The protein below binds the small molecule below.
Small molecule (SMILES): CCC(=O)Nc1cccc(-c2c[nH]c3ncccc23)c1

Sequence of chain 1.A:
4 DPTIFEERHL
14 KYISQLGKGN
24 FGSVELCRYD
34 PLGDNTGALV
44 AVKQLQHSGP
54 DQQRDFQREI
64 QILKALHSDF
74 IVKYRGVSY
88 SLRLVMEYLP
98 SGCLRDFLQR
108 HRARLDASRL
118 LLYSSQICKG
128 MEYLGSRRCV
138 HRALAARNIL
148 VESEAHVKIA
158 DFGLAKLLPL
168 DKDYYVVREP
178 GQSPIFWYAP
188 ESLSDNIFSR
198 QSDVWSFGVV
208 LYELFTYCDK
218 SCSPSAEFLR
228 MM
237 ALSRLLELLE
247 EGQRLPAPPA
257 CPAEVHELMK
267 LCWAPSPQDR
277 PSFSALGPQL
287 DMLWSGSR

Binding-site contacts:
Ligand atom C15 contacts residue CYS100 of chain 1.A at 1.8 Å (hydrophobic).
Ligand atom C12 contacts residue EDO1 of chain 1.G at 3.8 Å.
Ligand atom C11 contacts residue LEU19 of chain 1.A at 3.7 Å (hydrophobic).
Ligand atom C4 contacts residue LEU147 of chain 1.A at 3.8 Å (hydrophobic).
Ligand atom C1 contacts residue LEU19 of chain 1.A at 3.9 Å (hydrophobic).
Ligand atom C14 contacts residue CYS100 of chain 1.A at 3.2 Å (hydrophobic).
Ligand atom C6 contacts residue LEU147 of chain 1.A at 3.6 Å (hydrophobic).
Ligand atom N2 contacts residue LEU96 of chain 1.A at 2.9 Å (h-bond).
Ligand atom C6 contacts residue VAL27 of chain 1.A at 3.9 Å (hydrophobic).
Ligand atom C13 contacts residue GLY20 of chain 1.A at 3.9 Å.
Ligand atom C3 contacts residue LEU19 of chain 1.A at 3.9 Å (hydrophobic).
Ligand atom C8 contacts residue GLU94 of chain 1.A at 3.1 Å.
Ligand atom N1 contacts residue ALA44 of chain 1.A at 3.8 Å.
Ligand atom C15 contacts residue ARG144 of chain 1.A at 3.8 Å.
Ligand atom N contacts residue CYS100 of chain 1.A at 3.6 Å.
Ligand atom C11 contacts residue EDO1 of chain 1.G at 3.9 Å.
Ligand atom C9 contacts residue TYR95 of chain 1.A at 3.9 Å (hydrophobic).
Ligand atom C13 contacts residue LEU19 of chain 1.A at 3.6 Å (hydrophobic).
Ligand atom C15 contacts residue ARG102 of chain 1.A at 3.8 Å.
Ligand atom C15 contacts residue ASP103 of chain 1.A at 3.7 Å.
Ligand atom C10 contacts residue LEU96 of chain 1.A at 3.9 Å (hydrophobic).
Ligand atom C8 contacts residue ALA44 of chain 1.A at 3.4 Å (hydrophobic).
Ligand atom C6 contacts residue EDO1 of chain 1.G at 3.8 Å.
Ligand atom C14 contacts residue ARG102 of chain 1.A at 3.9 Å.
Ligand atom N2 contacts residue TYR95 of chain 1.A at 3.4 Å.
Ligand atom C7 contacts residue LEU147 of chain 1.A at 3.6 Å (hydrophobic).
Ligand atom N1 contacts residue GLU94 of chain 1.A at 3.6 Å.
Ligand atom C12 contacts residue GLY20 of chain 1.A at 3.8 Å.
Ligand atom C9 contacts residue LEU147 of chain 1.A at 3.8 Å (hydrophobic).
Ligand atom N1 contacts residue LEU147 of chain 1.A at 3.9 Å.
Ligand atom C5 contacts residue LEU147 of chain 1.A at 3.8 Å (hydrophobic).
Ligand atom C7 contacts residue ALA44 of chain 1.A at 3.4 Å (hydrophobic).
Ligand atom C8 contacts residue LEU96 of chain 1.A at 3.9 Å (hydrophobic).
Ligand atom N1 contacts residue TYR95 of chain 1.A at 3.7 Å.
Ligand atom C12 contacts residue LEU19 of chain 1.A at 3.8 Å (hydrophobic).
Ligand atom C contacts residue CYS100 of chain 1.A at 4.0 Å (hydrophobic).
Ligand atom C13 contacts residue EDO1 of chain 1.G at 3.9 Å.
Ligand atom C9 contacts residue LEU96 of chain 1.A at 3.8 Å (hydrophobic).
Ligand atom C8 contacts residue LEU147 of chain 1.A at 3.7 Å (hydrophobic).
Ligand atom N1 contacts residue LEU96 of chain 1.A at 3.0 Å (h-bond).